This protein binds this small molecule.
Small molecule (SMILES): O/N=C/c1nc(CCCCCN2CCOCC2)ccc1O

Sequence of chain 2.A:
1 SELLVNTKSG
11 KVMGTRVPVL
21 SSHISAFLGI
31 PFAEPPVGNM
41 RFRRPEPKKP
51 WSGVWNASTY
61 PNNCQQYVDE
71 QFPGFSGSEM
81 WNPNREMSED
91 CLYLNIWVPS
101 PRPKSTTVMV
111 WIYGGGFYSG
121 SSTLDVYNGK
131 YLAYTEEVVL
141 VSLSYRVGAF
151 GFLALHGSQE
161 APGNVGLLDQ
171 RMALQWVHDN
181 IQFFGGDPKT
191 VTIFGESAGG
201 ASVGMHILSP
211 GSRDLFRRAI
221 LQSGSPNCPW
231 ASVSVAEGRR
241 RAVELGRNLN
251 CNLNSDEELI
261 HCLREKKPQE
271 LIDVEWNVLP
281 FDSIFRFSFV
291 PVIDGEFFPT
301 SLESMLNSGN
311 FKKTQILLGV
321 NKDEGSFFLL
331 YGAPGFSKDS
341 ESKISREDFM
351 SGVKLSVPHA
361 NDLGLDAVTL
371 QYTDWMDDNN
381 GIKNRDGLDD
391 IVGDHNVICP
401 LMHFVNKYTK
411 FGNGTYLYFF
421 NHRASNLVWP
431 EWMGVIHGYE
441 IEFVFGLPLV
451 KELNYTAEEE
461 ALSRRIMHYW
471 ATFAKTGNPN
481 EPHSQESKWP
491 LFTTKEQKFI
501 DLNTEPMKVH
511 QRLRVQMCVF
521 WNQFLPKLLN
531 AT

Binding-site contacts:
Ligand atom C10 contacts residue TYR331 of chain 2.A at 4.0 Å (hydrophobic).
Ligand atom N18 contacts residue 1PE1 of chain 2.F at 3.2 Å.
Ligand atom C5 contacts residue TRP276 of chain 2.A at 3.7 Å (hydrophobic).
Ligand atom C6 contacts residue TYR67 of chain 2.A at 3.4 Å (hydrophobic).
Ligand atom O16 contacts residue HIS437 of chain 2.A at 3.8 Å.
Ligand atom C12 contacts residue PHE328 of chain 2.A at 3.4 Å (hydrophobic).
Ligand atom C13 contacts residue 1PE1 of chain 2.F at 3.6 Å.
Ligand atom C1 contacts residue PHE328 of chain 2.A at 3.6 Å (hydrophobic).
Ligand atom C1 contacts residue 1PE1 of chain 2.F at 3.6 Å.
Ligand atom C12 contacts residue 1PE1 of chain 2.F at 3.9 Å.
Ligand atom O16 contacts residue PHE328 of chain 2.A at 3.8 Å.
Ligand atom C10 contacts residue TYR118 of chain 2.A at 3.6 Å (hydrophobic).
Ligand atom C15 contacts residue 1PE1 of chain 2.F at 3.5 Å.
Ligand atom C17 contacts residue 1PE1 of chain 2.F at 3.9 Å.
Ligand atom C7 contacts residue TRP276 of chain 2.A at 3.6 Å (hydrophobic).
Ligand atom C17 contacts residue TYR118 of chain 2.A at 3.8 Å (hydrophobic).
Ligand atom C14 contacts residue PHE328 of chain 2.A at 3.6 Å (hydrophobic).
Ligand atom N5 contacts residue 1PE1 of chain 2.F at 3.9 Å.
Ligand atom O1 contacts residue TRP276 of chain 2.A at 3.9 Å.
Ligand atom C1 contacts residue TYR118 of chain 2.A at 3.5 Å (hydrophobic).
Ligand atom N4 contacts residue TRP276 of chain 2.A at 4.1 Å.
Ligand atom C9 contacts residue TYR118 of chain 2.A at 3.9 Å (hydrophobic).
Ligand atom O19 contacts residue SER197 of chain 2.A at 3.5 Å (h-bond).
Ligand atom C13 contacts residue PHE328 of chain 2.A at 3.5 Å (hydrophobic).
Ligand atom C14 contacts residue PHE327 of chain 2.A at 3.5 Å (hydrophobic).
Ligand atom O16 contacts residue PHE327 of chain 2.A at 3.8 Å.
Ligand atom O16 contacts residue 1PE1 of chain 2.F at 3.2 Å.
Ligand atom C3 contacts residue TRP276 of chain 2.A at 3.8 Å (hydrophobic).
Ligand atom C12 contacts residue TYR118 of chain 2.A at 3.5 Å (hydrophobic).
Ligand atom C11 contacts residue TYR118 of chain 2.A at 3.6 Å (hydrophobic).
Ligand atom C14 contacts residue 1PE1 of chain 2.F at 3.6 Å.
Ligand atom N5 contacts residue PHE328 of chain 2.A at 3.5 Å.
Ligand atom N5 contacts residue TYR118 of chain 2.A at 2.8 Å (h-bond).
Ligand atom C5 contacts residue TYR67 of chain 2.A at 3.6 Å (hydrophobic).
Ligand atom O19 contacts residue GLY116 of chain 2.A at 3.9 Å.
Ligand atom O19 contacts residue GLY115 of chain 2.A at 3.4 Å.
Ligand atom C9 contacts residue TRP276 of chain 2.A at 3.8 Å (hydrophobic).
Ligand atom C15 contacts residue PHE328 of chain 2.A at 3.5 Å (hydrophobic).
Ligand atom O19 contacts residue 1PE1 of chain 2.F at 3.9 Å.
Ligand atom C10 contacts residue 1PE1 of chain 2.F at 3.9 Å.